Binding-site contacts:
Ligand atom C2 contacts residue SER47 of chain 41.E at 3.4 Å.
Ligand atom P contacts residue LYS43 of chain 41.E at 3.2 Å.
Ligand atom C5 contacts residue LYS61 of chain 41.E at 3.7 Å.
Ligand atom N6 contacts residue SER47 of chain 41.E at 4.1 Å.
Ligand atom P contacts residue TYR85 of chain 41.E at 3.7 Å.
Ligand atom OP2 contacts residue GLU63 of chain 41.E at 3.6 Å (salt-bridge).
Ligand atom N6 contacts residue TYR85 of chain 41.E at 3.4 Å.
Ligand atom C6 contacts residue VAL29 of chain 41.E at 4.1 Å (hydrophobic).
Ligand atom C6 contacts residue LYS61 of chain 41.E at 3.8 Å.
Ligand atom C4 contacts residue LYS61 of chain 41.E at 3.7 Å.
Ligand atom C5' contacts residue TYR85 of chain 41.E at 4.0 Å (hydrophobic).
Ligand atom N7 contacts residue LYS61 of chain 41.E at 3.7 Å.
Ligand atom N1 contacts residue SER47 of chain 41.E at 2.9 Å (h-bond).
Ligand atom C5 contacts residue THR45 of chain 41.E at 3.1 Å.
Ligand atom C8 contacts residue THR45 of chain 41.E at 3.8 Å.
Ligand atom OP1 contacts residue TYR85 of chain 41.E at 3.5 Å (h-bond).
Ligand atom C8 contacts residue TYR85 of chain 41.E at 3.8 Å (hydrophobic).
Ligand atom N6 contacts residue THR59 of chain 41.E at 2.8 Å (h-bond).
Ligand atom C8 contacts residue LYS61 of chain 41.E at 3.7 Å.
Ligand atom C2 contacts residue THR59 of chain 41.E at 4.1 Å.
Ligand atom N9 contacts residue TYR85 of chain 41.E at 4.0 Å.
Ligand atom C6 contacts residue THR59 of chain 41.E at 3.6 Å.
Ligand atom N1 contacts residue TYR85 of chain 41.E at 3.5 Å.
Ligand atom C6 contacts residue TYR85 of chain 41.E at 3.4 Å (hydrophobic).
Ligand atom C5 contacts residue TYR85 of chain 41.E at 3.5 Å (hydrophobic).
Ligand atom N9 contacts residue LYS61 of chain 41.E at 3.7 Å.
Ligand atom C5 contacts residue VAL29 of chain 41.E at 4.0 Å (hydrophobic).
Ligand atom N1 contacts residue THR59 of chain 41.E at 3.5 Å.
Ligand atom OP1 contacts residue LYS43 of chain 41.E at 2.9 Å (salt-bridge).
Ligand atom N6 contacts residue THR91 of chain 46.E at 3.5 Å (h-bond).
Ligand atom OP2 contacts residue LYS43 of chain 41.E at 2.7 Å (salt-bridge).
Ligand atom N6 contacts residue LYS61 of chain 41.E at 4.1 Å.
Ligand atom C6 contacts residue SER47 of chain 41.E at 3.9 Å.
Ligand atom N7 contacts residue THR45 of chain 41.E at 2.5 Å (h-bond).
Ligand atom C6 contacts residue THR45 of chain 41.E at 3.1 Å.
Ligand atom N6 contacts residue THR45 of chain 41.E at 2.5 Å (h-bond).
Ligand atom O6 contacts residue LYS61 of chain 41.E at 3.0 Å (salt-bridge).
Ligand atom N7 contacts residue TYR85 of chain 41.E at 3.7 Å.
Ligand atom N6 contacts residue CYS46 of chain 41.E at 3.4 Å (h-bond).
Ligand atom C4 contacts residue TYR85 of chain 41.E at 3.8 Å (hydrophobic).

Sequence of chain 41.E:
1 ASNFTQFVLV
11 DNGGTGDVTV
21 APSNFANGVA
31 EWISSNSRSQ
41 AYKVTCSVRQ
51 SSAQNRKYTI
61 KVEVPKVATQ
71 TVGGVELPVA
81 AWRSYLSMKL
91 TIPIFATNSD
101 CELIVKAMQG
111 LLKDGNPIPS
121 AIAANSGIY

The protein below binds the small molecule below.
Small molecule (SMILES): Nc1nc(=O)c2ncn([C@@H]3O[C@H](CO[P](=O)(O)O[C@H]4[C@@H](O)[C@H](n5cnc6c(N)ncnc65)O[C@@H]4CO[P](=O)(O)O[C@@H]4[C@@H](O)[C@H](n5cnc6c(N)ncnc65)O[C@@H]4COP(=O)=O)[C@@H](O)[C@H]3O)c2[nH]1

Sequence of chain 46.E:
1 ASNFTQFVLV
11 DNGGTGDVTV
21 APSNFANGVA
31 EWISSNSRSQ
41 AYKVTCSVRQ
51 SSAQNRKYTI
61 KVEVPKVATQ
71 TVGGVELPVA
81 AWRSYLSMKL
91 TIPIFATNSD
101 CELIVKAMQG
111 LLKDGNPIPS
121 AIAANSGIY